Binding-site contacts:
Ligand atom C8 contacts residue HIS95 of chain 1.A at 3.8 Å.
Ligand atom C7 contacts residue ALA122 of chain 1.A at 4.5 Å (hydrophobic).
Ligand atom C7 contacts residue LEU199 of chain 1.A at 3.9 Å (hydrophobic).
Ligand atom C9 contacts residue ZN1 of chain 1.C at 4.1 Å.
Ligand atom O13 contacts residue HIS120 of chain 1.A at 3.3 Å (h-bond).
Ligand atom C7 contacts residue PHE92 of chain 1.A at 4.2 Å (hydrophobic).
Ligand atom C10 contacts residue LEU199 of chain 1.A at 3.7 Å (hydrophobic).
Ligand atom N15 contacts residue HIS120 of chain 1.A at 3.4 Å (h-bond).
Ligand atom N15 contacts residue THR200 of chain 1.A at 2.9 Å (h-bond).
Ligand atom O14 contacts residue ZN1 of chain 1.C at 4.1 Å.
Ligand atom C11 contacts residue HIS201 of chain 1.A at 3.5 Å.
Ligand atom O14 contacts residue TRP210 of chain 1.A at 3.6 Å.
Ligand atom S12 contacts residue TRP210 of chain 1.A at 4.2 Å.
Ligand atom N15 contacts residue HIS201 of chain 1.A at 4.3 Å.
Ligand atom O13 contacts residue ZN1 of chain 1.C at 3.0 Å.
Ligand atom C10 contacts residue HIS201 of chain 1.A at 3.6 Å.
Ligand atom N15 contacts residue GLU107 of chain 1.A at 4.3 Å.
Ligand atom C8 contacts residue LEU199 of chain 1.A at 3.8 Å (hydrophobic).
Ligand atom O14 contacts residue LEU199 of chain 1.A at 3.3 Å.
Ligand atom O13 contacts residue VAL144 of chain 1.A at 3.7 Å.
Ligand atom N15 contacts residue HIS95 of chain 1.A at 3.3 Å (h-bond).
Ligand atom C9 contacts residue HIS95 of chain 1.A at 3.9 Å.
Ligand atom C7 contacts residue HIS95 of chain 1.A at 4.4 Å.
Ligand atom S12 contacts residue ZN1 of chain 1.C at 3.0 Å.
Ligand atom C6 contacts residue LEU199 of chain 1.A at 3.9 Å (hydrophobic).
Ligand atom C8 contacts residue ALA122 of chain 1.A at 4.3 Å (hydrophobic).
Ligand atom S12 contacts residue HIS95 of chain 1.A at 4.0 Å.
Ligand atom C16 contacts residue LEU199 of chain 1.A at 4.2 Å (hydrophobic).
Ligand atom O14 contacts residue THR200 of chain 1.A at 2.9 Å (h-bond).
Ligand atom O13 contacts residue TRP210 of chain 1.A at 3.6 Å.
Ligand atom C11 contacts residue LEU199 of chain 1.A at 3.8 Å (hydrophobic).
Ligand atom C7 contacts residue GLN93 of chain 1.A at 4.3 Å.
Ligand atom N15 contacts residue HIS97 of chain 1.A at 3.3 Å (h-bond).
Ligand atom O14 contacts residue SER198 of chain 1.A at 4.0 Å.
Ligand atom N15 contacts residue ZN1 of chain 1.C at 1.9 Å.
Ligand atom S12 contacts residue THR200 of chain 1.A at 4.0 Å.
Ligand atom O13 contacts residue HIS95 of chain 1.A at 3.7 Å.
Ligand atom S12 contacts residue HIS120 of chain 1.A at 3.9 Å.
Ligand atom C9 contacts residue LEU199 of chain 1.A at 3.7 Å (hydrophobic).

Sequence of chain 1.A:
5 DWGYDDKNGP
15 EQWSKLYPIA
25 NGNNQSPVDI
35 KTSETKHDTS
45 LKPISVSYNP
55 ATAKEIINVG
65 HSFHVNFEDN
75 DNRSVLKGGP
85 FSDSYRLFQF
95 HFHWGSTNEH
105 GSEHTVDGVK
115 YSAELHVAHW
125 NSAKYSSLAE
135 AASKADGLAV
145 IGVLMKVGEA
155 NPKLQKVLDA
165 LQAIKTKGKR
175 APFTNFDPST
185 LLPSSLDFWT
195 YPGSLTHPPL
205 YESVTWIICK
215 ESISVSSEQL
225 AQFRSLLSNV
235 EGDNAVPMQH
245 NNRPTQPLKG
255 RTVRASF

This protein binds this small molecule.
Small molecule (SMILES): NS(=O)(=O)c1ccc(CCNC(=O)Nc2ccc(Cl)c(C(F)(F)F)c2)cc1